Binding-site contacts:
Ligand atom N3X contacts residue GLY136 of chain 1.B at 2.8 Å (h-bond).
Ligand atom N1X contacts residue NAD1 of chain 1.E at 3.4 Å (h-bond).
Ligand atom C4X contacts residue TYR199 of chain 1.B at 3.9 Å (hydrophobic).
Ligand atom S1X contacts residue PHE137 of chain 1.B at 3.6 Å (h-bond).
Ligand atom C3X contacts residue GLY136 of chain 1.B at 3.6 Å.
Ligand atom C6X contacts residue TYR199 of chain 1.B at 4.2 Å (hydrophobic).
Ligand atom O1X contacts residue LYS206 of chain 1.B at 3.4 Å.
Ligand atom N3X contacts residue PHE137 of chain 1.B at 4.1 Å.
Ligand atom O1X contacts residue MET202 of chain 1.B at 3.6 Å.
Ligand atom C7X contacts residue TYR189 of chain 1.B at 4.5 Å (hydrophobic).
Ligand atom B1X contacts residue NAD1 of chain 1.E at 1.5 Å.
Ligand atom C2X contacts residue NAD1 of chain 1.E at 3.8 Å.
Ligand atom C6X contacts residue NAD1 of chain 1.E at 3.4 Å.
Ligand atom N3X contacts residue NAD1 of chain 1.E at 4.0 Å.
Ligand atom S1X contacts residue NAD1 of chain 1.E at 3.2 Å (h-bond).
Ligand atom C5X contacts residue TYR189 of chain 1.B at 3.7 Å (hydrophobic).
Ligand atom C8X contacts residue NAD1 of chain 1.E at 3.3 Å.
Ligand atom C3X contacts residue PHE137 of chain 1.B at 4.3 Å (hydrophobic).
Ligand atom B1X contacts residue LYS206 of chain 1.B at 4.2 Å.
Ligand atom S1X contacts residue SER163 of chain 1.B at 4.3 Å.
Ligand atom O1X contacts residue TYR199 of chain 1.B at 2.7 Å (h-bond).
Ligand atom S1X contacts residue MET202 of chain 1.B at 3.9 Å.
Ligand atom C7X contacts residue NAD1 of chain 1.E at 3.4 Å.
Ligand atom C5X contacts residue NAD1 of chain 1.E at 3.2 Å.
Ligand atom S1X contacts residue LYS206 of chain 1.B at 4.0 Å.
Ligand atom O1X contacts residue NAD1 of chain 1.E at 2.2 Å (h-bond).
Ligand atom C4X contacts residue NAD1 of chain 1.E at 2.5 Å.
Ligand atom N2X contacts residue NAD1 of chain 1.E at 2.3 Å (h-bond).
Ligand atom C6X contacts residue TYR189 of chain 1.B at 3.4 Å (hydrophobic).
Ligand atom C5X contacts residue TYR199 of chain 1.B at 3.3 Å (hydrophobic).
Ligand atom C1X contacts residue NAD1 of chain 1.E at 3.5 Å.
Ligand atom C3X contacts residue NAD1 of chain 1.E at 3.1 Å.
Ligand atom S1X contacts residue GLY136 of chain 1.B at 3.1 Å.
Ligand atom B1X contacts residue TYR199 of chain 1.B at 3.7 Å.

Sequence of chain 1.B:
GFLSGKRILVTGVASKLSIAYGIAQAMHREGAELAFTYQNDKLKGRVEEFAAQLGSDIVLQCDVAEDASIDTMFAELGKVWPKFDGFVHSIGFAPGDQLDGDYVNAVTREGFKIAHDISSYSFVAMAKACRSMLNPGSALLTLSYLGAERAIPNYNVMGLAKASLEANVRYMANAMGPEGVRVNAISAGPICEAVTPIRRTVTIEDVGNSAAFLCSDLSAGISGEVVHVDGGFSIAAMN

A small-molecule ligand and the protein it binds are described below.
Small molecule (SMILES): NC(=S)N1N=Cc2ccccc2B1O